Binding-site contacts:
Ligand atom CA contacts residue GLU46 of chain 1.Q at 4.3 Å.
Ligand atom CZ contacts residue ASP75 of chain 1.Q at 4.0 Å.
Ligand atom N contacts residue GLU46 of chain 1.Q at 4.2 Å.
Ligand atom CD contacts residue GLU46 of chain 1.Q at 2.2 Å.
Ligand atom O contacts residue TYR42 of chain 1.Q at 4.2 Å.
Ligand atom CA contacts residue TYR42 of chain 1.Q at 4.4 Å (hydrophobic).
Ligand atom CB contacts residue GLU46 of chain 1.Q at 4.2 Å.
Ligand atom NH1 contacts residue GLU46 of chain 1.Q at 4.0 Å.
Ligand atom O contacts residue TYR42 of chain 1.Q at 4.0 Å.
Ligand atom OG contacts residue GLU79 of chain 1.R at 2.5 Å (salt-bridge).
Ligand atom NH1 contacts residue GLU77 of chain 1.Q at 4.1 Å.
Ligand atom C contacts residue GLU46 of chain 1.Q at 4.3 Å.
Ligand atom CB contacts residue HIS75 of chain 1.R at 4.3 Å.
Ligand atom O contacts residue GLU46 of chain 1.Q at 4.2 Å.
Ligand atom CG contacts residue GLU46 of chain 1.Q at 2.8 Å.
Ligand atom C contacts residue HIS75 of chain 1.R at 3.2 Å.
Ligand atom CA contacts residue GLU79 of chain 1.R at 4.4 Å.
Ligand atom CD contacts residue ASP75 of chain 1.Q at 4.4 Å.
Ligand atom CB contacts residue TYR42 of chain 1.Q at 4.5 Å (hydrophobic).
Ligand atom CA contacts residue GLU49 of chain 1.Q at 4.4 Å.
Ligand atom CB contacts residue GLU79 of chain 1.R at 3.6 Å.
Ligand atom CZ contacts residue GLU46 of chain 1.Q at 4.2 Å.
Ligand atom N contacts residue GLU79 of chain 1.R at 3.9 Å.
Ligand atom NE contacts residue GLU46 of chain 1.Q at 3.5 Å (salt-bridge).
Ligand atom NH1 contacts residue LEU72 of chain 1.R at 3.5 Å.
Ligand atom CG contacts residue TYR42 of chain 1.Q at 3.8 Å (hydrophobic).
Ligand atom CB contacts residue GLU49 of chain 1.Q at 4.4 Å.
Ligand atom O contacts residue HIS75 of chain 1.R at 3.9 Å.
Ligand atom CA contacts residue HIS75 of chain 1.R at 3.6 Å.
Ligand atom CZ contacts residue GLU77 of chain 1.Q at 3.8 Å.
Ligand atom NH1 contacts residue ASP75 of chain 1.Q at 3.9 Å.
Ligand atom NH2 contacts residue GLU71 of chain 1.R at 3.9 Å.
Ligand atom NH2 contacts residue GLU77 of chain 1.Q at 2.9 Å (salt-bridge).
Ligand atom O contacts residue HIS75 of chain 1.R at 4.2 Å.
Ligand atom NE contacts residue ASP75 of chain 1.Q at 4.2 Å.
Ligand atom NH2 contacts residue ASP75 of chain 1.Q at 4.1 Å.

Sequence of chain 1.R:
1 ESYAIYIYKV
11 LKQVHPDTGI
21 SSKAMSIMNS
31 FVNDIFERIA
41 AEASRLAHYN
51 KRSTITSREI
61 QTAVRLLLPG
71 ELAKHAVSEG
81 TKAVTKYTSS

The small molecule below binds the protein below.
Small molecule (SMILES): NC(=O)C[C@H](NC(=O)[C@@H](N)CO)C(=O)N[C@H](C=O)CCCN=C(N)N

Sequence of chain 1.Q:
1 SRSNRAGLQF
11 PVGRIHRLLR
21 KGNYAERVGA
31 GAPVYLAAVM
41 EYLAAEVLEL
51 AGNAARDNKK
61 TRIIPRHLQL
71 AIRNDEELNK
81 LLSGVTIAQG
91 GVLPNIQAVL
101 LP